Binding-site contacts:
Ligand atom O7 contacts residue ASN244 of chain 1.E at 4.0 Å.
Ligand atom C2 contacts residue ASN244 of chain 1.E at 2.5 Å.
Ligand atom C5 contacts residue ASN244 of chain 1.E at 3.8 Å.
Ligand atom C1 contacts residue ASN244 of chain 1.E at 1.5 Å.
Ligand atom C3 contacts residue ASN244 of chain 1.E at 3.9 Å.
Ligand atom C5 contacts residue THR246 of chain 1.E at 3.9 Å.
Ligand atom O5 contacts residue THR246 of chain 1.E at 3.6 Å.
Ligand atom C1 contacts residue THR246 of chain 1.E at 3.7 Å.
Ligand atom O6 contacts residue ASN247 of chain 1.E at 4.4 Å.
Ligand atom C4 contacts residue ASN244 of chain 1.E at 4.3 Å.
Ligand atom C1 contacts residue ASN247 of chain 1.E at 4.4 Å.
Ligand atom O5 contacts residue ASN247 of chain 1.E at 3.7 Å.
Ligand atom C6 contacts residue THR246 of chain 1.E at 4.3 Å.
Ligand atom N2 contacts residue ASN244 of chain 1.E at 3.0 Å (h-bond).
Ligand atom C7 contacts residue ASN244 of chain 1.E at 3.7 Å.
Ligand atom O5 contacts residue ASN244 of chain 1.E at 2.4 Å (h-bond).

Sequence of chain 1.E:
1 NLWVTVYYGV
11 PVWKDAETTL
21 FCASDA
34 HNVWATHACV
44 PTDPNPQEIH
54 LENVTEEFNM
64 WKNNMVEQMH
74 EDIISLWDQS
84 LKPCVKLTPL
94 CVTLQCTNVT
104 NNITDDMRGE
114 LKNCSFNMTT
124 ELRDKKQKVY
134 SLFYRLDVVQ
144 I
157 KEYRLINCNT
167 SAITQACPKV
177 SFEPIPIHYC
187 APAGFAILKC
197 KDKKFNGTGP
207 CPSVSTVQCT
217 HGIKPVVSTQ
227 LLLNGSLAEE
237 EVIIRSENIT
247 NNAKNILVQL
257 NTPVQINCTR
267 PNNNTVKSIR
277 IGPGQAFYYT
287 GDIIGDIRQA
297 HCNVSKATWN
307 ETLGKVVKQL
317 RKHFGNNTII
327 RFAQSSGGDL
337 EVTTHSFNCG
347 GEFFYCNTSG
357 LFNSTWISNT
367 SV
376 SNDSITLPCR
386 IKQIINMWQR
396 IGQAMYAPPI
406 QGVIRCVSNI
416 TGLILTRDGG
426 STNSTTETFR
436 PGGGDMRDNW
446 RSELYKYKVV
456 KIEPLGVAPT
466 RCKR

The small molecule below binds the protein below.
Small molecule (SMILES): CC(=O)N[C@H]1[C@H](O[C@H]2[C@H](O)[C@@H](NC(C)=O)CO[C@@H]2CO)O[C@H](CO)[C@@H](O)[C@@H]1O